Binding-site contacts:
Ligand atom CA contacts residue ASP87 of chain 1.D at 3.5 Å.
Ligand atom O3 contacts residue MG1 of chain 1.K at 2.6 Å.
Ligand atom OXT contacts residue GLY48 of chain 1.D at 3.5 Å (h-bond).
Ligand atom C contacts residue SER47 of chain 1.D at 3.3 Å.
Ligand atom C contacts residue GLY48 of chain 1.D at 4.0 Å.
Ligand atom O contacts residue SER47 of chain 1.D at 2.6 Å (h-bond).
Ligand atom OXT contacts residue MG1 of chain 1.K at 2.6 Å.
Ligand atom CB contacts residue HIS115 of chain 1.D at 4.4 Å.
Ligand atom CA contacts residue ARG160 of chain 1.D at 4.1 Å.
Ligand atom O3 contacts residue ASP87 of chain 1.D at 3.1 Å (salt-bridge).
Ligand atom O contacts residue PRO238 of chain 1.D at 3.4 Å.
Ligand atom O3 contacts residue ARG160 of chain 1.D at 2.9 Å (salt-bridge).
Ligand atom CB contacts residue PRO238 of chain 1.D at 4.0 Å (hydrophobic).
Ligand atom OXT contacts residue TYR45 of chain 1.D at 4.3 Å.
Ligand atom OXT contacts residue ASP87 of chain 1.D at 3.1 Å (salt-bridge).
Ligand atom CA contacts residue TYR45 of chain 1.D at 3.1 Å (hydrophobic).
Ligand atom CB contacts residue ASN212 of chain 1.D at 4.0 Å.
Ligand atom CB contacts residue ARG160 of chain 1.D at 4.4 Å.
Ligand atom CB contacts residue TYR45 of chain 1.D at 3.0 Å (hydrophobic).
Ligand atom OXT contacts residue SER47 of chain 1.D at 3.2 Å (h-bond).
Ligand atom CB contacts residue LEU236 of chain 1.D at 4.2 Å (hydrophobic).
Ligand atom OXT contacts residue GLY49 of chain 1.D at 3.0 Å (h-bond).
Ligand atom O contacts residue ASP87 of chain 1.D at 4.4 Å.
Ligand atom CA contacts residue MG1 of chain 1.K at 3.3 Å.
Ligand atom CB contacts residue PHE188 of chain 1.D at 4.2 Å (hydrophobic).
Ligand atom O3 contacts residue TYR45 of chain 1.D at 3.6 Å.
Ligand atom CA contacts residue HIS115 of chain 1.D at 4.4 Å.
Ligand atom C contacts residue TYR45 of chain 1.D at 3.4 Å (hydrophobic).
Ligand atom O3 contacts residue HIS115 of chain 1.D at 3.9 Å.
Ligand atom C contacts residue GLY49 of chain 1.D at 4.1 Å.
Ligand atom C contacts residue ASP87 of chain 1.D at 3.5 Å.
Ligand atom C contacts residue MG1 of chain 1.K at 3.3 Å.
Ligand atom OXT contacts residue ASP60 of chain 1.D at 4.0 Å.
Ligand atom O contacts residue GLY49 of chain 1.D at 4.4 Å.
Ligand atom O contacts residue TYR45 of chain 1.D at 3.5 Å (h-bond).
Ligand atom O contacts residue GLY48 of chain 1.D at 4.3 Å.

Sequence of chain 1.D:
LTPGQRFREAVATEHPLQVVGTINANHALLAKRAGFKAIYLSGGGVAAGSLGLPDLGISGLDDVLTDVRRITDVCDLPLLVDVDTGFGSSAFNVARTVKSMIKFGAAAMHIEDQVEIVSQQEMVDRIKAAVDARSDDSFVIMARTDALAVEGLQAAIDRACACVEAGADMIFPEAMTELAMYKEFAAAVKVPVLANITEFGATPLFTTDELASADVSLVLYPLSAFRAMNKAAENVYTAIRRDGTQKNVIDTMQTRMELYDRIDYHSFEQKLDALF

A protein and the small-molecule ligand that binds it are described below.
Small molecule (SMILES): CC(=O)C(=O)O